Binding-site contacts:
Ligand atom O7 contacts residue ASN109 of chain 1.A at 4.4 Å.
Ligand atom C5 contacts residue ASN109 of chain 1.A at 3.6 Å.
Ligand atom N2 contacts residue ASN109 of chain 1.A at 3.0 Å (h-bond).
Ligand atom O5 contacts residue ALA108 of chain 1.A at 3.6 Å.
Ligand atom C6 contacts residue THR112 of chain 1.A at 4.4 Å.
Ligand atom O6 contacts residue ALA108 of chain 1.A at 3.5 Å.
Ligand atom C5 contacts residue THR112 of chain 1.A at 3.8 Å.
Ligand atom C1 contacts residue THR112 of chain 1.A at 3.2 Å.
Ligand atom C5 contacts residue ALA108 of chain 1.A at 4.4 Å (hydrophobic).
Ligand atom C1 contacts residue ASN109 of chain 1.A at 1.4 Å.
Ligand atom C8 contacts residue ASN109 of chain 1.A at 3.1 Å.
Ligand atom C2 contacts residue ASN109 of chain 1.A at 2.4 Å.
Ligand atom C1 contacts residue ALA108 of chain 1.A at 4.5 Å (hydrophobic).
Ligand atom C6 contacts residue ALA108 of chain 1.A at 4.0 Å (hydrophobic).
Ligand atom O6 contacts residue ASN109 of chain 1.A at 4.4 Å.
Ligand atom C3 contacts residue ASN109 of chain 1.A at 3.7 Å.
Ligand atom C7 contacts residue ASN109 of chain 1.A at 3.4 Å.
Ligand atom O5 contacts residue THR112 of chain 1.A at 2.9 Å (h-bond).
Ligand atom C4 contacts residue ASN109 of chain 1.A at 4.0 Å.
Ligand atom O5 contacts residue ASN109 of chain 1.A at 2.4 Å (h-bond).

Sequence of chain 1.A:
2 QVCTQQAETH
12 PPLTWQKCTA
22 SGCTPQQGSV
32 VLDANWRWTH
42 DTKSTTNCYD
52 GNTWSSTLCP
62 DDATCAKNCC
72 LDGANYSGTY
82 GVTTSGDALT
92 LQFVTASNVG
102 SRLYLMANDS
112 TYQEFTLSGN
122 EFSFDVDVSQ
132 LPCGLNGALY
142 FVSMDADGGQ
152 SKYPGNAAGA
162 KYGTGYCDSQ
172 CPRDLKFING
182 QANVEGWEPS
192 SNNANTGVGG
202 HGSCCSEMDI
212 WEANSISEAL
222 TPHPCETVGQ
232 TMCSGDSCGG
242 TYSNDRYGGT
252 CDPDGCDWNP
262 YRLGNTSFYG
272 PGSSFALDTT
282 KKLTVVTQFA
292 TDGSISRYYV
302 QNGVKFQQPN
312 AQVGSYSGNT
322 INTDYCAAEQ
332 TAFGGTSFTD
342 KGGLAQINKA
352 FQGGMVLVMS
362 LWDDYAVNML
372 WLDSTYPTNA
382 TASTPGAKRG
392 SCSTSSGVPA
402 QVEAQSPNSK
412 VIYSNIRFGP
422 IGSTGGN

A small-molecule ligand and the protein it binds are described below.
Small molecule (SMILES): CC(=O)N[C@@H]1[C@@H](O)[C@H](O)[C@@H](CO)O[C@H]1O